Sequence of chain 1.A:
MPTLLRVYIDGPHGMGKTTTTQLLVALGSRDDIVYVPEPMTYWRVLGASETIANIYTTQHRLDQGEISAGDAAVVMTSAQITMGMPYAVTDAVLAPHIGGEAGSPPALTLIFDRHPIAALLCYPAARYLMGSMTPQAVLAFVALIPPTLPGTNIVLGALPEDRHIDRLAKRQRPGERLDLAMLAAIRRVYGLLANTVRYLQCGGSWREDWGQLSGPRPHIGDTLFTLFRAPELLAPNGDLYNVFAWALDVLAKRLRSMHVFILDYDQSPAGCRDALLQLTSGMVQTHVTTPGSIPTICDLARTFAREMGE

Binding-site contacts:
Ligand atom C10 contacts residue ILE52 of chain 1.A at 3.4 Å (hydrophobic).
Ligand atom O2 contacts residue ALA123 of chain 1.A at 3.1 Å.
Ligand atom N4 contacts residue ARG177 of chain 1.A at 3.7 Å.
Ligand atom C2 contacts residue MET83 of chain 1.A at 3.7 Å (hydrophobic).
Ligand atom O4 contacts residue ARG177 of chain 1.A at 2.9 Å.
Ligand atom O5 contacts residue ARG118 of chain 1.A at 3.0 Å (salt-bridge).
Ligand atom C1 contacts residue TYR127 of chain 1.A at 3.4 Å (hydrophobic).
Ligand atom O5 contacts residue HIS13 of chain 1.A at 3.2 Å.
Ligand atom N4 contacts residue GLU38 of chain 1.A at 2.6 Å (salt-bridge).
Ligand atom O1 contacts residue ILE55 of chain 1.A at 3.4 Å.
Ligand atom C12 contacts residue SO41 of chain 1.C at 3.5 Å.
Ligand atom C10 contacts residue ARG177 of chain 1.A at 3.6 Å.
Ligand atom N3 contacts residue ILE52 of chain 1.A at 3.8 Å.
Ligand atom C4 contacts residue ARG118 of chain 1.A at 3.6 Å.
Ligand atom C12 contacts residue HIS13 of chain 1.A at 3.2 Å.
Ligand atom N2 contacts residue GLN80 of chain 1.A at 2.8 Å (h-bond).
Ligand atom N1 contacts residue TYR127 of chain 1.A at 3.5 Å.
Ligand atom C8 contacts residue MET83 of chain 1.A at 3.2 Å (hydrophobic).
Ligand atom O2 contacts residue TYR127 of chain 1.A at 3.7 Å.
Ligand atom C4 contacts residue TYR87 of chain 1.A at 3.7 Å (hydrophobic).
Ligand atom C1 contacts residue GLN80 of chain 1.A at 3.6 Å.
Ligand atom O2 contacts residue GLN80 of chain 1.A at 2.7 Å (h-bond).
Ligand atom C3 contacts residue TYR127 of chain 1.A at 3.6 Å (hydrophobic).
Ligand atom O2 contacts residue MET83 of chain 1.A at 3.9 Å.
Ligand atom O1 contacts residue TYR127 of chain 1.A at 3.7 Å.
Ligand atom O2 contacts residue ALA122 of chain 1.A at 3.7 Å.
Ligand atom N4 contacts residue TRP43 of chain 1.A at 3.8 Å.
Ligand atom O4 contacts residue MET40 of chain 1.A at 3.4 Å.
Ligand atom C2 contacts residue GLN80 of chain 1.A at 3.5 Å.
Ligand atom C10 contacts residue GLU38 of chain 1.A at 3.7 Å.
Ligand atom N2 contacts residue TYR127 of chain 1.A at 3.4 Å.
Ligand atom O1 contacts residue GLN80 of chain 1.A at 3.5 Å (h-bond).
Ligand atom N2 contacts residue MET83 of chain 1.A at 3.8 Å.
Ligand atom C3 contacts residue MET83 of chain 1.A at 3.8 Å (hydrophobic).
Ligand atom O4 contacts residue ILE52 of chain 1.A at 3.0 Å.
Ligand atom O5 contacts residue SO41 of chain 1.C at 3.1 Å (h-bond).
Ligand atom C8 contacts residue TRP43 of chain 1.A at 3.5 Å (hydrophobic).
Ligand atom C2 contacts residue TYR127 of chain 1.A at 3.5 Å (hydrophobic).
Ligand atom C5 contacts residue TYR127 of chain 1.A at 3.8 Å (hydrophobic).
Ligand atom C11 contacts residue GLU38 of chain 1.A at 3.3 Å.

A protein and the small-molecule ligand that binds it are described below.
Small molecule (SMILES): Cc1c(C[C@@]2(C)C(=O)NC(=O)N[C@H]2CO)[nH]c(=O)[nH]c1=O